Binding-site contacts:
Ligand atom C5 contacts residue ASN704 of chain 1.A at 3.6 Å.
Ligand atom O7 contacts residue LEU909 of chain 1.A at 3.4 Å.
Ligand atom C8 contacts residue GLN913 of chain 1.A at 4.2 Å.
Ligand atom N2 contacts residue LEU909 of chain 1.A at 4.4 Å.
Ligand atom C7 contacts residue LEU909 of chain 1.A at 3.6 Å (hydrophobic).
Ligand atom O4 contacts residue LEU909 of chain 1.A at 4.0 Å.
Ligand atom O5 contacts residue ASN704 of chain 1.A at 2.4 Å (h-bond).
Ligand atom O7 contacts residue GLN1058 of chain 1.A at 3.6 Å (h-bond).
Ligand atom C4 contacts residue ASN704 of chain 1.A at 4.2 Å.
Ligand atom C2 contacts residue ASN704 of chain 1.A at 2.5 Å.
Ligand atom C1 contacts residue ASN704 of chain 1.A at 1.4 Å.
Ligand atom C3 contacts residue ASN704 of chain 1.A at 3.8 Å.
Ligand atom C8 contacts residue LEU909 of chain 1.A at 3.8 Å (hydrophobic).
Ligand atom O7 contacts residue ASN704 of chain 1.A at 2.8 Å (h-bond).
Ligand atom N2 contacts residue ASN704 of chain 1.A at 2.9 Å (h-bond).
Ligand atom O6 contacts residue THR706 of chain 1.A at 4.4 Å.
Ligand atom C7 contacts residue ASN704 of chain 1.A at 3.1 Å.
Ligand atom C5 contacts residue LEU909 of chain 1.A at 4.3 Å (hydrophobic).
Ligand atom C8 contacts residue ASN704 of chain 1.A at 4.3 Å.
Ligand atom C8 contacts residue THR703 of chain 1.A at 4.5 Å.
Ligand atom O6 contacts residue GLN913 of chain 1.A at 4.0 Å.

Sequence of chain 1.A:
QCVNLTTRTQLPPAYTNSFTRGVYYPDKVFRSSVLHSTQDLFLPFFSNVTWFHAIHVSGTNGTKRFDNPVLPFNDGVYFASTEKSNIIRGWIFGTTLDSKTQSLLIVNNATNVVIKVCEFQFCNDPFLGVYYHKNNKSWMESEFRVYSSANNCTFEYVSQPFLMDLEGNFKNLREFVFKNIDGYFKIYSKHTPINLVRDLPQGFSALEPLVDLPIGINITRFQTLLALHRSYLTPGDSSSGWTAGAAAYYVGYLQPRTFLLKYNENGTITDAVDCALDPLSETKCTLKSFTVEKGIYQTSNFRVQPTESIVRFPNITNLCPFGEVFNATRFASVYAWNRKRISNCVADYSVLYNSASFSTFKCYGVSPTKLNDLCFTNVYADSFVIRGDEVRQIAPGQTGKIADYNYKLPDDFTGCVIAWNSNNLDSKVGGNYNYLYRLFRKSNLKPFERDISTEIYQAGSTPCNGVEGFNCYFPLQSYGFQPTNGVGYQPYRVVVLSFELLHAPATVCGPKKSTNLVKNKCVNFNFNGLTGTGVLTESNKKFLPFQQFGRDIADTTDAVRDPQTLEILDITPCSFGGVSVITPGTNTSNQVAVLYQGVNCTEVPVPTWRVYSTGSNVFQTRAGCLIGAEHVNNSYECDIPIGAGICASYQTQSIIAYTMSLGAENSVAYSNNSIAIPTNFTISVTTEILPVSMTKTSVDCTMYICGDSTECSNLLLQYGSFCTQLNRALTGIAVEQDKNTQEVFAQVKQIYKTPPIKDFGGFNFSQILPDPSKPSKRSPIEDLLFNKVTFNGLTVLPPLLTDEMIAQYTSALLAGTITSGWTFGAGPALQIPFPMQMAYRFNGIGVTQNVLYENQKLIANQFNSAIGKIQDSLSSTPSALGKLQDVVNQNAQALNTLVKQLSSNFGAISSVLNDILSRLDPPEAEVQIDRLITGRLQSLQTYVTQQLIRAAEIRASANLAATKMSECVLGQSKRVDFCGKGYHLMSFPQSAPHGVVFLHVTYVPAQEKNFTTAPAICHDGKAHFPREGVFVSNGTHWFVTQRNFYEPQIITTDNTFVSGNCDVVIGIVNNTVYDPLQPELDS

A protein and the small-molecule ligand that binds it are described below.
Small molecule (SMILES): CC(=O)N[C@H]1[C@H](O[C@H]2[C@H](O)[C@@H](NC(C)=O)CO[C@@H]2CO)O[C@H](CO)[C@@H](O)[C@@H]1O